Sequence of chain 1.F:
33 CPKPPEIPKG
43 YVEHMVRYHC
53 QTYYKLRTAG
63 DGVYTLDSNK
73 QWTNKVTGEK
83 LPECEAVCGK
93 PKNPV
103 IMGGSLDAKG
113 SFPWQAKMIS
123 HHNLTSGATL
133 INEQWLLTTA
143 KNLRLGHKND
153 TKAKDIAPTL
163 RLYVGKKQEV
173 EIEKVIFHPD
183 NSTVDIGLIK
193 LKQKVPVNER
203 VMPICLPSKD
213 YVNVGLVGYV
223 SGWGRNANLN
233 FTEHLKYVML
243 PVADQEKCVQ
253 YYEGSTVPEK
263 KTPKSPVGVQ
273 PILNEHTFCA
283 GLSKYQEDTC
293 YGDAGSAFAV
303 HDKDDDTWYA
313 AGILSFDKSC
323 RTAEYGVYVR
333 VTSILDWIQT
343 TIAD

Binding-site contacts:
Ligand atom C2 contacts residue ASN183 of chain 1.F at 2.6 Å.
Ligand atom C5 contacts residue ASN183 of chain 1.F at 3.6 Å.
Ligand atom O7 contacts residue ASN183 of chain 1.F at 3.0 Å.
Ligand atom C3 contacts residue ASN183 of chain 1.F at 3.9 Å.
Ligand atom N2 contacts residue ASN183 of chain 1.F at 2.9 Å (h-bond).
Ligand atom C8 contacts residue ASN183 of chain 1.F at 4.4 Å.
Ligand atom C8 contacts residue ASN151 of chain 1.F at 3.9 Å.
Ligand atom C1 contacts residue ASN183 of chain 1.F at 1.4 Å.
Ligand atom C4 contacts residue ASN183 of chain 1.F at 4.3 Å.
Ligand atom C7 contacts residue ASN183 of chain 1.F at 3.3 Å.
Ligand atom O5 contacts residue ASN183 of chain 1.F at 2.2 Å (h-bond).

This protein binds this small molecule.
Small molecule (SMILES): CC(=O)N[C@@H]1[C@@H](O)[C@H](O)[C@@H](CO)O[C@H]1O